Sequence of chain 1.C:
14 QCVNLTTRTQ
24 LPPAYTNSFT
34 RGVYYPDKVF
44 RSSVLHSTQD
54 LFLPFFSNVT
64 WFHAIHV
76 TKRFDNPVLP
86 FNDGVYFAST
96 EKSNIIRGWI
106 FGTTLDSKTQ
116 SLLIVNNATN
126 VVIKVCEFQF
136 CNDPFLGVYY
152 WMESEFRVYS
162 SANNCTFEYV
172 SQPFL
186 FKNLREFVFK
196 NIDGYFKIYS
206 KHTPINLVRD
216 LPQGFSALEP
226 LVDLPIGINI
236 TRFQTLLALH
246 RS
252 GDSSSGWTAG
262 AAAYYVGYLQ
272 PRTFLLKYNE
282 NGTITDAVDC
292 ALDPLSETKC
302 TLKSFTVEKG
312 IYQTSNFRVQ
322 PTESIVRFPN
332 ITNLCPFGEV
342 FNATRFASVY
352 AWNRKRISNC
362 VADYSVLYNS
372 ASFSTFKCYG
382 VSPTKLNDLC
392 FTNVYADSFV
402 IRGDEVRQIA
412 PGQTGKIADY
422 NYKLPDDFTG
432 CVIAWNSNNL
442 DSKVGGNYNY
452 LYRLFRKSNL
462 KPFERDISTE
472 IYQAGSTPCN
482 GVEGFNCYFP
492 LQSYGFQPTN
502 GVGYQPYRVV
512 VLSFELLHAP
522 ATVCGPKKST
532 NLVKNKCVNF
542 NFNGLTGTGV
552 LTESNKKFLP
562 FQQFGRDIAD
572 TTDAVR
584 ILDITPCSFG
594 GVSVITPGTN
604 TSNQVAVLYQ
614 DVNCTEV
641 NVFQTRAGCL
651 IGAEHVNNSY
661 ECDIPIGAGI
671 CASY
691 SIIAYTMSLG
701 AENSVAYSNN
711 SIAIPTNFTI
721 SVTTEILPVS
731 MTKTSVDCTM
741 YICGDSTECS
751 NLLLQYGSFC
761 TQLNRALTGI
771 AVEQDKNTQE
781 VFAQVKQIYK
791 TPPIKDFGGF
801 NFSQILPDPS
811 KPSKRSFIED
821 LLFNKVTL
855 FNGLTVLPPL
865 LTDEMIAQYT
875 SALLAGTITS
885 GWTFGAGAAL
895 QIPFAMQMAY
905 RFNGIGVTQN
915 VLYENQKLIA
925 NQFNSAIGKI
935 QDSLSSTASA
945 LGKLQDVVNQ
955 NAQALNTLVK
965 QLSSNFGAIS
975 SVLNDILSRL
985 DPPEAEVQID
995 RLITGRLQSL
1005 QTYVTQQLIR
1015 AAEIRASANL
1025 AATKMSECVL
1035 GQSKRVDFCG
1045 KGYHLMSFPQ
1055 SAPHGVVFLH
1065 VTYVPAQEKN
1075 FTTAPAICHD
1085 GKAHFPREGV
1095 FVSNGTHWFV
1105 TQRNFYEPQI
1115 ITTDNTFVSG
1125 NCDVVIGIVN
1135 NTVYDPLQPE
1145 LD

Binding-site contacts:
Ligand atom O6 contacts residue PHE1103 of chain 1.C at 4.3 Å.
Ligand atom C7 contacts residue ASN1098 of chain 1.C at 3.5 Å.
Ligand atom C1 contacts residue HIS1101 of chain 1.C at 4.3 Å.
Ligand atom O5 contacts residue ASN1098 of chain 1.C at 2.4 Å (h-bond).
Ligand atom C1 contacts residue PHE1103 of chain 1.C at 4.2 Å (hydrophobic).
Ligand atom C1 contacts residue ASN1098 of chain 1.C at 1.4 Å.
Ligand atom C5 contacts residue ASN1098 of chain 1.C at 3.7 Å.
Ligand atom C5 contacts residue PHE1103 of chain 1.C at 3.9 Å (hydrophobic).
Ligand atom C5 contacts residue HIS1101 of chain 1.C at 3.5 Å.
Ligand atom C6 contacts residue PHE1103 of chain 1.C at 3.5 Å (hydrophobic).
Ligand atom O5 contacts residue HIS1101 of chain 1.C at 4.3 Å.
Ligand atom C2 contacts residue ASN1098 of chain 1.C at 2.4 Å.
Ligand atom C6 contacts residue HIS1101 of chain 1.C at 4.3 Å.
Ligand atom O4 contacts residue HIS1101 of chain 1.C at 3.7 Å.
Ligand atom C4 contacts residue HIS1101 of chain 1.C at 3.9 Å.
Ligand atom C8 contacts residue ASN1098 of chain 1.C at 3.9 Å.
Ligand atom O5 contacts residue PHE1103 of chain 1.C at 3.5 Å.
Ligand atom N2 contacts residue ASN1098 of chain 1.C at 2.9 Å (h-bond).
Ligand atom N2 contacts residue THR1100 of chain 1.C at 4.3 Å.
Ligand atom C4 contacts residue ASN1098 of chain 1.C at 4.2 Å.
Ligand atom C3 contacts residue ASN1098 of chain 1.C at 3.8 Å.
Ligand atom C3 contacts residue HIS1101 of chain 1.C at 3.9 Å.
Ligand atom O7 contacts residue ASN1098 of chain 1.C at 3.8 Å.
Ligand atom C8 contacts residue THR1100 of chain 1.C at 4.0 Å.

The small molecule below binds the protein below.
Small molecule (SMILES): CC(=O)N[C@@H]1[C@@H](O)[C@H](O)[C@@H](CO)O[C@H]1O